Binding-site contacts:
Ligand atom C contacts residue GLN157 of chain 1.A at 3.9 Å.
Ligand atom C8 contacts residue LYS197 of chain 1.A at 3.8 Å.
Ligand atom S contacts residue LYS197 of chain 1.A at 4.2 Å.
Ligand atom O1 contacts residue ASP148 of chain 1.A at 4.0 Å.
Ligand atom N contacts residue LEU172 of chain 1.A at 4.3 Å.
Ligand atom C contacts residue GLU147 of chain 1.A at 4.3 Å.
Ligand atom C2 contacts residue LEU172 of chain 1.A at 4.4 Å (hydrophobic).
Ligand atom N contacts residue SER201 of chain 1.A at 4.0 Å.
Ligand atom O3 contacts residue PHE174 of chain 1.A at 4.1 Å.
Ligand atom C4 contacts residue LEU172 of chain 1.A at 3.9 Å (hydrophobic).
Ligand atom C1 contacts residue VAL155 of chain 1.A at 4.0 Å (hydrophobic).
Ligand atom O contacts residue GLN157 of chain 1.A at 4.1 Å.
Ligand atom C contacts residue SER146 of chain 1.A at 3.2 Å.
Ligand atom C3 contacts residue LEU172 of chain 1.A at 4.0 Å (hydrophobic).
Ligand atom C4 contacts residue GLU170 of chain 1.A at 4.0 Å.
Ligand atom C5 contacts residue ARG105 of chain 1.A at 4.3 Å.
Ligand atom O3 contacts residue SER201 of chain 1.A at 4.1 Å.
Ligand atom S contacts residue SER201 of chain 1.A at 4.2 Å.
Ligand atom O2 contacts residue SER201 of chain 1.A at 3.4 Å.
Ligand atom C contacts residue VAL155 of chain 1.A at 3.6 Å (hydrophobic).
Ligand atom C3 contacts residue GLN157 of chain 1.A at 3.9 Å.
Ligand atom O3 contacts residue LYS197 of chain 1.A at 3.4 Å (salt-bridge).
Ligand atom O2 contacts residue LYS197 of chain 1.A at 4.0 Å.
Ligand atom C6 contacts residue LEU172 of chain 1.A at 4.2 Å (hydrophobic).
Ligand atom C5 contacts residue LEU172 of chain 1.A at 4.1 Å (hydrophobic).
Ligand atom C4 contacts residue GLN157 of chain 1.A at 4.0 Å.
Ligand atom C contacts residue ASP148 of chain 1.A at 4.0 Å.
Ligand atom O1 contacts residue VAL155 of chain 1.A at 3.6 Å.
Ligand atom O contacts residue SER146 of chain 1.A at 3.5 Å (h-bond).
Ligand atom O2 contacts residue GLU200 of chain 1.A at 3.7 Å.

Sequence of chain 1.A:
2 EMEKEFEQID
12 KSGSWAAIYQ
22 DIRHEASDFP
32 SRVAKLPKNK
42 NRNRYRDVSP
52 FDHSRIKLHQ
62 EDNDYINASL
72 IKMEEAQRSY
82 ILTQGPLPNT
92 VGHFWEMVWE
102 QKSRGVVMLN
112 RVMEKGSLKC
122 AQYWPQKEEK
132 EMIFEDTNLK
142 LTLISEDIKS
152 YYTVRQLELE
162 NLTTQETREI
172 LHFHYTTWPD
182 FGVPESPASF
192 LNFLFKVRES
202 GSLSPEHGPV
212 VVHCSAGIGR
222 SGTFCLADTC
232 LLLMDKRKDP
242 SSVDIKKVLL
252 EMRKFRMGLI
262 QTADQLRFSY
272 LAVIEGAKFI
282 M

This small molecule binds to this protein.
Small molecule (SMILES): COC(=O)c1cccc(NS(C)(=O)=O)c1